This protein binds this small molecule.
Small molecule (SMILES): COc1cc(C[C@@H]2CO[C@@H](c3ccc(O)c(OC)c3)[C@@H]2CO)ccc1O

Sequence of chain 1.A:
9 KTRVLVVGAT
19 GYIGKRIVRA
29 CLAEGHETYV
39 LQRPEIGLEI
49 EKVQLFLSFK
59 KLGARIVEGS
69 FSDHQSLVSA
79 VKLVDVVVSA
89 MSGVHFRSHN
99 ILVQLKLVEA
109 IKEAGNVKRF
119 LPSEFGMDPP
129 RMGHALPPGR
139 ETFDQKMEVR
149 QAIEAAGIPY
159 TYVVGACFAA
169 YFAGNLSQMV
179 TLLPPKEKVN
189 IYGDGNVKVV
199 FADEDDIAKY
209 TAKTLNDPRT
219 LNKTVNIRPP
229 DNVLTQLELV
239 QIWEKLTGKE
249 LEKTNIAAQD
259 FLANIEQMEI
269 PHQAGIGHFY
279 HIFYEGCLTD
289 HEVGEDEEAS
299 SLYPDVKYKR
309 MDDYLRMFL

Binding-site contacts:
Ligand atom CAS contacts residue PHE94 of chain 1.B at 3.2 Å (hydrophobic).
Ligand atom CAY contacts residue THR179 of chain 1.B at 3.6 Å.
Ligand atom CAT contacts residue PHE94 of chain 1.B at 3.7 Å (hydrophobic).
Ligand atom OAX contacts residue MET177 of chain 1.B at 2.7 Å (h-bond).
Ligand atom CAH contacts residue MET125 of chain 1.B at 3.6 Å (hydrophobic).
Ligand atom CAL contacts residue NDP1 of chain 1.J at 3.5 Å.
Ligand atom CAA contacts residue MET125 of chain 1.B at 3.8 Å (hydrophobic).
Ligand atom OAI contacts residue GLY124 of chain 1.B at 3.5 Å.
Ligand atom CAJ contacts residue PHE170 of chain 1.B at 3.5 Å (hydrophobic).
Ligand atom CAY contacts residue MET177 of chain 1.B at 3.7 Å (hydrophobic).
Ligand atom CAR contacts residue PHE94 of chain 1.B at 3.5 Å (hydrophobic).
Ligand atom CAP contacts residue PHE170 of chain 1.B at 3.8 Å (hydrophobic).
Ligand atom CAY contacts residue ASN173 of chain 1.B at 3.1 Å.
Ligand atom CAE contacts residue NDP1 of chain 1.J at 3.8 Å.
Ligand atom OAB contacts residue GLY124 of chain 1.B at 3.5 Å.
Ligand atom CAP contacts residue PHE277 of chain 1.B at 3.7 Å (hydrophobic).
Ligand atom CAD contacts residue NDP1 of chain 1.J at 3.6 Å.
Ligand atom OAB contacts residue MET125 of chain 1.B at 2.9 Å (h-bond).
Ligand atom OAM contacts residue VAL92 of chain 1.B at 3.7 Å.
Ligand atom CAA contacts residue ILE280 of chain 1.B at 3.9 Å (hydrophobic).
Ligand atom CAF contacts residue HIS276 of chain 1.B at 3.8 Å.
Ligand atom CAC contacts residue NDP1 of chain 1.J at 3.9 Å.
Ligand atom CAJ contacts residue NDP1 of chain 1.J at 3.6 Å.
Ligand atom CAD contacts residue MET125 of chain 1.B at 3.8 Å (hydrophobic).
Ligand atom CAG contacts residue NDP1 of chain 1.J at 3.7 Å.
Ligand atom CAU contacts residue MET177 of chain 1.B at 3.7 Å (hydrophobic).
Ligand atom CAA contacts residue NDP1 of chain 1.J at 3.6 Å.
Ligand atom OAB contacts residue NDP1 of chain 1.J at 3.8 Å.
Ligand atom OAI contacts residue PHE141 of chain 1.B at 3.9 Å.
Ligand atom OAZ contacts residue MET177 of chain 1.B at 2.8 Å (h-bond).
Ligand atom CAU contacts residue LEU46 of chain 1.A at 3.8 Å (hydrophobic).
Ligand atom CAN contacts residue PHE94 of chain 1.B at 3.9 Å (hydrophobic).
Ligand atom CAY contacts residue TYR169 of chain 1.B at 3.3 Å (hydrophobic).
Ligand atom CAC contacts residue MET125 of chain 1.B at 3.3 Å (hydrophobic).
Ligand atom OAZ contacts residue LEU46 of chain 1.A at 3.7 Å.
Ligand atom OAI contacts residue MET125 of chain 1.B at 2.9 Å (h-bond).
Ligand atom OAM contacts residue PHE94 of chain 1.B at 3.5 Å.
Ligand atom OAQ contacts residue GLY273 of chain 1.B at 3.6 Å.
Ligand atom OAQ contacts residue HIS276 of chain 1.B at 3.0 Å.
Ligand atom CAV contacts residue MET177 of chain 1.B at 3.7 Å (hydrophobic).

Sequence of chain 1.B:
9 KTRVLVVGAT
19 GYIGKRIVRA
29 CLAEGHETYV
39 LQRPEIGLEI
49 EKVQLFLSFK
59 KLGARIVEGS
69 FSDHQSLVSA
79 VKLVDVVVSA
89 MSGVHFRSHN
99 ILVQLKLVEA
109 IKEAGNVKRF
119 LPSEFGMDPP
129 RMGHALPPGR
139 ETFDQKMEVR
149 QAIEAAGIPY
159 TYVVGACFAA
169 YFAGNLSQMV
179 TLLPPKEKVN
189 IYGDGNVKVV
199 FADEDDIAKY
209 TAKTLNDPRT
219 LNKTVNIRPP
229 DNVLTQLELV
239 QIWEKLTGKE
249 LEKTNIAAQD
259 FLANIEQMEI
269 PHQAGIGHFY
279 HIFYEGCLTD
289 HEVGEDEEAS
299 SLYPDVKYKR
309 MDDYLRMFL